Sequence of chain 1.C:
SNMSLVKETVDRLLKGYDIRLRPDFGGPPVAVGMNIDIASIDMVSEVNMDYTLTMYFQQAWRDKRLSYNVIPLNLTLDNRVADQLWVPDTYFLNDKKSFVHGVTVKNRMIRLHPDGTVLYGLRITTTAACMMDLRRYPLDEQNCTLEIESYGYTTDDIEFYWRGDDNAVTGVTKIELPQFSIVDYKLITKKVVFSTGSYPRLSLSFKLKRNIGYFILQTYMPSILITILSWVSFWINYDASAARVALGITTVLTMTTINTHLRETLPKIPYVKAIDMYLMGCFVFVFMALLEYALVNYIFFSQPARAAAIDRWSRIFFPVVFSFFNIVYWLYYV

Binding-site contacts:
Ligand atom N contacts residue GLU155 of chain 1.C at 2.4 Å (salt-bridge).
Ligand atom O contacts residue LEU118 of chain 1.D at 4.5 Å.
Ligand atom OXT contacts residue TYR205 of chain 1.C at 4.0 Å.
Ligand atom O contacts residue PHE65 of chain 1.D at 4.2 Å.
Ligand atom OXT contacts residue ARG67 of chain 1.D at 3.4 Å (salt-bridge).
Ligand atom CG contacts residue TYR157 of chain 1.C at 4.0 Å (hydrophobic).
Ligand atom N contacts residue TYR157 of chain 1.C at 4.4 Å.
Ligand atom CB contacts residue TYR97 of chain 1.C at 4.4 Å (hydrophobic).
Ligand atom C contacts residue THR130 of chain 1.D at 4.2 Å.
Ligand atom CD contacts residue TYR157 of chain 1.C at 3.5 Å (hydrophobic).
Ligand atom N contacts residue SER156 of chain 1.C at 4.2 Å.
Ligand atom N contacts residue TYR97 of chain 1.C at 2.5 Å (h-bond).
Ligand atom OXT contacts residue THR202 of chain 1.C at 2.3 Å (h-bond).
Ligand atom CB contacts residue TYR205 of chain 1.C at 4.2 Å (hydrophobic).
Ligand atom C contacts residue THR202 of chain 1.C at 3.1 Å.
Ligand atom C contacts residue ARG67 of chain 1.D at 4.1 Å.
Ligand atom C contacts residue TYR205 of chain 1.C at 4.1 Å (hydrophobic).
Ligand atom CD contacts residue TYR205 of chain 1.C at 3.9 Å (hydrophobic).
Ligand atom CB contacts residue PHE65 of chain 1.D at 4.0 Å (hydrophobic).
Ligand atom N contacts residue PHE65 of chain 1.D at 4.2 Å.
Ligand atom N contacts residue TYR205 of chain 1.C at 4.4 Å.
Ligand atom CD contacts residue SER156 of chain 1.C at 4.1 Å.
Ligand atom CD contacts residue GLU155 of chain 1.C at 3.4 Å.
Ligand atom O contacts residue THR202 of chain 1.C at 4.2 Å.
Ligand atom OXT contacts residue PHE200 of chain 1.C at 4.4 Å.
Ligand atom O contacts residue ARG67 of chain 1.D at 3.9 Å.
Ligand atom CB contacts residue TYR157 of chain 1.C at 4.1 Å (hydrophobic).
Ligand atom O contacts residue TYR157 of chain 1.C at 3.7 Å.
Ligand atom CD contacts residue TYR97 of chain 1.C at 3.8 Å (hydrophobic).
Ligand atom C contacts residue LEU118 of chain 1.D at 4.4 Å (hydrophobic).
Ligand atom CG contacts residue TYR205 of chain 1.C at 3.4 Å (hydrophobic).
Ligand atom CD contacts residue PHE200 of chain 1.C at 4.3 Å (hydrophobic).
Ligand atom N contacts residue PHE200 of chain 1.C at 3.7 Å.
Ligand atom O contacts residue THR130 of chain 1.D at 3.4 Å (h-bond).
Ligand atom CG contacts residue THR202 of chain 1.C at 3.5 Å.
Ligand atom CB contacts residue PHE200 of chain 1.C at 4.5 Å (hydrophobic).

Sequence of chain 1.D:
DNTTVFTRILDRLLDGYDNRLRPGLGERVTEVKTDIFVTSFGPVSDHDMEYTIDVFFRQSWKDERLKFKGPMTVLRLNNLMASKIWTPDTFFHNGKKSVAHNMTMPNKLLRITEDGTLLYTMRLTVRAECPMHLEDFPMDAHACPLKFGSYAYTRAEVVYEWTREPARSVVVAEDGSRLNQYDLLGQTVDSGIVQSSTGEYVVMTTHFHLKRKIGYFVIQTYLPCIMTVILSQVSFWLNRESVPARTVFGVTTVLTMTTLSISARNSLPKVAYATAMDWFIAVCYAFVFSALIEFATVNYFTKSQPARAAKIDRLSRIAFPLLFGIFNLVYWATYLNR

This protein binds this small molecule.
Small molecule (SMILES): NCCCC(=O)O